Sequence of chain 28.F:
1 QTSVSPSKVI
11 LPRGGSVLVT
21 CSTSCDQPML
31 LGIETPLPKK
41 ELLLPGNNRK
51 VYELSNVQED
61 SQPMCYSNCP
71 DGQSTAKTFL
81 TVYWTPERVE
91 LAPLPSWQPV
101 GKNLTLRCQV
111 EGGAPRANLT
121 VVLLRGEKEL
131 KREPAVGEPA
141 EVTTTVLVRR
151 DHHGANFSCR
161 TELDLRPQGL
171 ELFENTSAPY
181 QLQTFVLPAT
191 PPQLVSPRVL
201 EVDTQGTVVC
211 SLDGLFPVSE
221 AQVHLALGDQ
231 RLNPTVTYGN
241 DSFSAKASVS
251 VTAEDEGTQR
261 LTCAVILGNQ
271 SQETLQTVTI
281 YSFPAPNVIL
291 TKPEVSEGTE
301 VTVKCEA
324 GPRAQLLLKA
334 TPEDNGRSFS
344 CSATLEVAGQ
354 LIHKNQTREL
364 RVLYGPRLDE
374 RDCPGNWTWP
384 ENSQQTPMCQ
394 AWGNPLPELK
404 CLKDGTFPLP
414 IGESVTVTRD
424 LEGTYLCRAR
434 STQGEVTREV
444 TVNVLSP

Binding-site contacts:
Ligand atom C4 contacts residue ASN175 of chain 28.F at 4.2 Å.
Ligand atom C5 contacts residue ASN175 of chain 28.F at 3.6 Å.
Ligand atom C1 contacts residue GLU174 of chain 28.F at 4.1 Å.
Ligand atom C2 contacts residue THR85 of chain 28.F at 4.5 Å.
Ligand atom C3 contacts residue ASN175 of chain 28.F at 3.8 Å.
Ligand atom O6 contacts residue PHE173 of chain 28.F at 4.0 Å.
Ligand atom O4 contacts residue NAG1 of chain 28.K at 2.3 Å (h-bond).
Ligand atom C8 contacts residue ASN175 of chain 28.F at 4.5 Å.
Ligand atom C2 contacts residue ASN175 of chain 28.F at 2.4 Å.
Ligand atom O5 contacts residue ASN175 of chain 28.F at 2.4 Å (h-bond).
Ligand atom C5 contacts residue NAG1 of chain 28.K at 3.8 Å.
Ligand atom C7 contacts residue ASN175 of chain 28.F at 3.4 Å.
Ligand atom C8 contacts residue PRO86 of chain 28.F at 3.6 Å (hydrophobic).
Ligand atom C6 contacts residue NAG1 of chain 28.K at 4.2 Å.
Ligand atom O6 contacts residue THR85 of chain 28.F at 4.4 Å.
Ligand atom C4 contacts residue NAG1 of chain 28.K at 3.5 Å.
Ligand atom C1 contacts residue THR85 of chain 28.F at 3.8 Å.
Ligand atom N2 contacts residue PRO86 of chain 28.F at 3.9 Å.
Ligand atom O5 contacts residue THR85 of chain 28.F at 4.3 Å.
Ligand atom O3 contacts residue NAG1 of chain 28.K at 3.9 Å.
Ligand atom C7 contacts residue PRO86 of chain 28.F at 4.3 Å (hydrophobic).
Ligand atom O5 contacts residue GLU174 of chain 28.F at 3.5 Å (salt-bridge).
Ligand atom N2 contacts residue ASN175 of chain 28.F at 2.9 Å (h-bond).
Ligand atom O6 contacts residue GLU174 of chain 28.F at 3.8 Å.
Ligand atom C8 contacts residue GLU87 of chain 28.F at 3.6 Å.
Ligand atom O7 contacts residue ASN175 of chain 28.F at 3.5 Å (h-bond).
Ligand atom C3 contacts residue THR85 of chain 28.F at 4.4 Å.
Ligand atom N2 contacts residue THR85 of chain 28.F at 4.5 Å.
Ligand atom C3 contacts residue NAG1 of chain 28.K at 3.7 Å.
Ligand atom C8 contacts residue ARG88 of chain 28.F at 4.3 Å.
Ligand atom C5 contacts residue THR85 of chain 28.F at 4.0 Å.
Ligand atom C1 contacts residue ASN175 of chain 28.F at 1.4 Å.

The small molecule below binds the protein below.
Small molecule (SMILES): CC(=O)N[C@@H]1[C@@H](O)[C@H](O)[C@@H](CO)O[C@H]1O